Sequence of chain 10.C:
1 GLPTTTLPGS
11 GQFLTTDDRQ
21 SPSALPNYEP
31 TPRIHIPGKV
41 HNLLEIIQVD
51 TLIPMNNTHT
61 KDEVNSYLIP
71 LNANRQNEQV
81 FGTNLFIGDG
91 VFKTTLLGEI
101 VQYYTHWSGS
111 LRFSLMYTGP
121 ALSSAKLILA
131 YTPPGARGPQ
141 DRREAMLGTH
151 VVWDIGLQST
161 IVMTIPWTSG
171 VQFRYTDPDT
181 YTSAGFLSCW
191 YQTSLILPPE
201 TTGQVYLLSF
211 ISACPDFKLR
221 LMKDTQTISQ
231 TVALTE

Sequence of chain 10.A:
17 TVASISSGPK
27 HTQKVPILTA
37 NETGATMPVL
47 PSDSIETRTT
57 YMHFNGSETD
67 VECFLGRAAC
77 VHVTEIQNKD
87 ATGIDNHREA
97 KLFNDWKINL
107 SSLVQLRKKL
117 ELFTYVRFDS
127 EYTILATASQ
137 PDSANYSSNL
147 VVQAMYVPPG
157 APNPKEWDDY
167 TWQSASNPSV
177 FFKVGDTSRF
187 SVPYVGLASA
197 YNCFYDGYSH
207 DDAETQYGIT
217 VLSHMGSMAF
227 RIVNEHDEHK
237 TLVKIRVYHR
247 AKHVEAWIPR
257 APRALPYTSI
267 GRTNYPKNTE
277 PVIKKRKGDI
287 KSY

The protein below binds the small molecule below.
Small molecule (SMILES): Cc1cc(CCCCCCCOc2ccc(C3=N[C@@H](C)CO3)cc2)on1

Binding-site contacts:
Ligand atom O1B contacts residue TYR128 of chain 10.A at 3.9 Å.
Ligand atom C7C contacts residue TYR197 of chain 10.A at 3.8 Å (hydrophobic).
Ligand atom C2C contacts residue VAL188 of chain 10.A at 3.2 Å (hydrophobic).
Ligand atom C3C contacts residue VAL188 of chain 10.A at 3.3 Å (hydrophobic).
Ligand atom O1 contacts residue PHE186 of chain 10.A at 3.5 Å.
Ligand atom C4C contacts residue TYR152 of chain 10.A at 3.8 Å (hydrophobic).
Ligand atom C2C contacts residue TYR152 of chain 10.A at 4.0 Å (hydrophobic).
Ligand atom C3C contacts residue TYR128 of chain 10.A at 3.9 Å (hydrophobic).
Ligand atom C5 contacts residue PHE186 of chain 10.A at 3.5 Å (hydrophobic).
Ligand atom C4 contacts residue TYR152 of chain 10.A at 3.9 Å (hydrophobic).
Ligand atom C5B contacts residue TYR197 of chain 10.A at 3.8 Å (hydrophobic).
Ligand atom N2 contacts residue PHE186 of chain 10.A at 3.7 Å.
Ligand atom C7C contacts residue VAL191 of chain 10.A at 4.0 Å (hydrophobic).
Ligand atom C3 contacts residue PHE186 of chain 10.A at 3.8 Å (hydrophobic).
Ligand atom N2 contacts residue ALA24 of chain 10.C at 3.4 Å.
Ligand atom C4A contacts residue ASN198 of chain 10.A at 3.9 Å.
Ligand atom C7C contacts residue TYR128 of chain 10.A at 3.6 Å (hydrophobic).
Ligand atom O1 contacts residue VAL188 of chain 10.A at 3.8 Å.
Ligand atom C31 contacts residue SER175 of chain 10.A at 3.6 Å.
Ligand atom C4 contacts residue PHE186 of chain 10.A at 3.6 Å (hydrophobic).
Ligand atom C5 contacts residue TYR152 of chain 10.A at 3.8 Å (hydrophobic).
Ligand atom C4B contacts residue LEU106 of chain 10.A at 4.0 Å (hydrophobic).
Ligand atom C5C contacts residue TYR128 of chain 10.A at 3.5 Å (hydrophobic).
Ligand atom CM1 contacts residue SER107 of chain 10.A at 3.9 Å.
Ligand atom C4 contacts residue MET224 of chain 10.A at 3.8 Å (hydrophobic).
Ligand atom O1 contacts residue ALA24 of chain 10.C at 3.6 Å.
Ligand atom C4C contacts residue ILE104 of chain 10.A at 3.9 Å (hydrophobic).
Ligand atom C3 contacts residue PRO174 of chain 10.A at 3.8 Å (hydrophobic).
Ligand atom C5C contacts residue ILE104 of chain 10.A at 3.8 Å (hydrophobic).
Ligand atom C6B contacts residue LEU106 of chain 10.A at 4.0 Å (hydrophobic).
Ligand atom N2 contacts residue PRO174 of chain 10.A at 3.9 Å.
Ligand atom C6C contacts residue VAL191 of chain 10.A at 3.2 Å (hydrophobic).
Ligand atom C1C contacts residue TYR152 of chain 10.A at 4.0 Å (hydrophobic).
Ligand atom C5B contacts residue LEU106 of chain 10.A at 3.8 Å (hydrophobic).
Ligand atom C31 contacts residue VAL176 of chain 10.A at 3.3 Å (hydrophobic).
Ligand atom C31 contacts residue ALA150 of chain 10.A at 3.1 Å (hydrophobic).
Ligand atom C31 contacts residue PRO174 of chain 10.A at 3.4 Å (hydrophobic).
Ligand atom O1 contacts residue TYR152 of chain 10.A at 3.9 Å.
Ligand atom O1B contacts residue ILE104 of chain 10.A at 3.9 Å.
Ligand atom C6B contacts residue TYR197 of chain 10.A at 3.7 Å (hydrophobic).